Binding-site contacts:
Ligand atom N contacts residue GLN3 of chain 9.E at 4.5 Å.
Ligand atom CB contacts residue VAL4 of chain 9.E at 4.0 Å (hydrophobic).
Ligand atom N contacts residue ALA2 of chain 9.E at 2.8 Å (h-bond).
Ligand atom OE1 contacts residue VAL4 of chain 9.E at 3.3 Å (h-bond).
Ligand atom CA contacts residue ALA2 of chain 9.E at 3.8 Å (hydrophobic).
Ligand atom C contacts residue ALA2 of chain 9.E at 3.6 Å (hydrophobic).
Ligand atom C contacts residue VAL4 of chain 9.E at 4.4 Å (hydrophobic).
Ligand atom C contacts residue ALA2 of chain 9.E at 4.2 Å (hydrophobic).
Ligand atom N contacts residue VAL4 of chain 9.E at 3.0 Å (h-bond).
Ligand atom C contacts residue VAL4 of chain 9.E at 4.5 Å (hydrophobic).
Ligand atom CB contacts residue GLN3 of chain 9.E at 4.1 Å.
Ligand atom O contacts residue GLN3 of chain 9.E at 3.0 Å (h-bond).
Ligand atom CA contacts residue GLN3 of chain 9.E at 4.3 Å.
Ligand atom CG2 contacts residue SER5 of chain 9.E at 3.2 Å.
Ligand atom O contacts residue VAL4 of chain 9.E at 4.4 Å.
Ligand atom CA contacts residue VAL4 of chain 9.E at 4.0 Å (hydrophobic).
Ligand atom N contacts residue VAL4 of chain 9.E at 4.1 Å.
Ligand atom CG2 contacts residue VAL4 of chain 9.E at 3.4 Å (hydrophobic).
Ligand atom OE2 contacts residue VAL4 of chain 9.E at 3.6 Å.
Ligand atom CD contacts residue VAL4 of chain 9.E at 3.8 Å (hydrophobic).
Ligand atom CA contacts residue ALA2 of chain 9.E at 3.4 Å (hydrophobic).
Ligand atom O contacts residue VAL4 of chain 9.E at 4.2 Å.
Ligand atom CB contacts residue VAL4 of chain 9.E at 4.2 Å (hydrophobic).
Ligand atom OG contacts residue GLN3 of chain 9.E at 3.3 Å (h-bond).
Ligand atom CB contacts residue ALA2 of chain 9.E at 3.5 Å (hydrophobic).
Ligand atom CA contacts residue VAL4 of chain 9.E at 3.5 Å (hydrophobic).
Ligand atom CG1 contacts residue GLN3 of chain 9.E at 3.0 Å.
Ligand atom C contacts residue VAL4 of chain 9.E at 3.5 Å (hydrophobic).
Ligand atom CB contacts residue ALA2 of chain 9.E at 4.0 Å (hydrophobic).
Ligand atom CG2 contacts residue ALA2 of chain 9.E at 4.3 Å (hydrophobic).
Ligand atom CG2 contacts residue GLN3 of chain 9.E at 3.9 Å.
Ligand atom C contacts residue GLN3 of chain 9.E at 3.8 Å.
Ligand atom N contacts residue ALA2 of chain 9.E at 4.3 Å.
Ligand atom CB contacts residue GLN3 of chain 9.E at 3.6 Å.

This small molecule binds to this protein.
Small molecule (SMILES): CC[C@H](C)[C@H](N)C(=O)N[C@@H](CO)C(=O)N[C@@H](CCC(=O)O)C(=O)N[C@H](C=O)C(C)C

Sequence of chain 9.E:
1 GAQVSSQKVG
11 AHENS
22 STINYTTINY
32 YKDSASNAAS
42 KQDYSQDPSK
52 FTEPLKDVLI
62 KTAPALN